This small molecule binds to this protein.
Small molecule (SMILES): NC(N)=NCCC[C@H](NC(=O)[C@@H]1CCCN1)C(=O)N[C@H](C=O)Cc1cnc[nH]1

Sequence of chain 53.S:
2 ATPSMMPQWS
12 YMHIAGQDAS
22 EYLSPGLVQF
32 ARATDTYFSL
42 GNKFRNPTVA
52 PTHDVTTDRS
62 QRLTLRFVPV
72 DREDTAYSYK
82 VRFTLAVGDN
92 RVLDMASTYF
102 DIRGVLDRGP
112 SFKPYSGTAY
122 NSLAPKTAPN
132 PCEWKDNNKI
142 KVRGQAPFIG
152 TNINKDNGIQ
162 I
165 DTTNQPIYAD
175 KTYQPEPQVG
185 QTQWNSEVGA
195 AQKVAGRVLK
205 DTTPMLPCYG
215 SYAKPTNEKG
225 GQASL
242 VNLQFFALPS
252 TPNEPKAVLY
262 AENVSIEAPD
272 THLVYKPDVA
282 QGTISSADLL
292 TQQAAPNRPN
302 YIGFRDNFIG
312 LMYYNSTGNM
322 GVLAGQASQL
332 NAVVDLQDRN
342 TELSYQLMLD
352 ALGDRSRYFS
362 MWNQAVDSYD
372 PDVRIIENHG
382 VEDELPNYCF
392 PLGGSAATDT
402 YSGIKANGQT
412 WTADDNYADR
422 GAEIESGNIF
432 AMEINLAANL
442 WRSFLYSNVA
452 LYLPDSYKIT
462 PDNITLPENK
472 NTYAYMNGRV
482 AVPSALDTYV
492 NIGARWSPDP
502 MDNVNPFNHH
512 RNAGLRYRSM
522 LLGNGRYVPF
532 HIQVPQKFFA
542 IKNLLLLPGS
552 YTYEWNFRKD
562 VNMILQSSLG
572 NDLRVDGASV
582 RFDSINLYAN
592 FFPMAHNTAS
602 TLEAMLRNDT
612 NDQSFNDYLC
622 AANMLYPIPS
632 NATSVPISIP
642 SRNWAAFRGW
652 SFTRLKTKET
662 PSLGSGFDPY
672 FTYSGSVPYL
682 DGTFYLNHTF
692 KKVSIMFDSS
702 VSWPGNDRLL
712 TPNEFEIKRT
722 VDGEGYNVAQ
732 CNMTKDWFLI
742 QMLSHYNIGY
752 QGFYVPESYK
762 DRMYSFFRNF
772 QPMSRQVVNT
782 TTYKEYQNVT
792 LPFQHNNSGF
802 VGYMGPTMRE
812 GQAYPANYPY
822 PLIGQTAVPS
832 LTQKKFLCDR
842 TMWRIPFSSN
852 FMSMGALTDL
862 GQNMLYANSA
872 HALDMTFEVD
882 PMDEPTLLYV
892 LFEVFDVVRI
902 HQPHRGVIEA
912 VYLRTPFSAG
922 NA

Binding-site contacts:
Ligand atom CA contacts residue CYS621 of chain 53.Q at 3.7 Å (hydrophobic).
Ligand atom CE1 contacts residue MET843 of chain 53.Q at 3.6 Å (hydrophobic).
Ligand atom CD contacts residue CYS621 of chain 53.Q at 3.6 Å (hydrophobic).
Ligand atom N contacts residue CYS621 of chain 53.Q at 2.8 Å (h-bond).
Ligand atom N contacts residue TYR619 of chain 53.Q at 3.6 Å.
Ligand atom CE1 contacts residue LEU620 of chain 53.Q at 3.5 Å (hydrophobic).
Ligand atom N contacts residue ARG649 of chain 53.Q at 4.1 Å.
Ligand atom CB contacts residue GLU894 of chain 53.Q at 3.5 Å.
Ligand atom O contacts residue TYR619 of chain 53.Q at 2.6 Å.
Ligand atom CD2 contacts residue ARG845 of chain 53.Q at 3.5 Å.
Ligand atom N contacts residue ASP618 of chain 53.Q at 3.9 Å.
Ligand atom O contacts residue ARG649 of chain 53.Q at 3.9 Å.
Ligand atom N contacts residue ASN617 of chain 53.Q at 3.6 Å.
Ligand atom O contacts residue ARG845 of chain 53.Q at 3.8 Å.
Ligand atom CB contacts residue ALA857 of chain 53.Q at 3.9 Å (hydrophobic).
Ligand atom CA contacts residue TYR619 of chain 53.Q at 3.8 Å (hydrophobic).
Ligand atom CD contacts residue ASP897 of chain 53.Q at 3.5 Å.
Ligand atom CG contacts residue ASN617 of chain 53.Q at 4.1 Å.
Ligand atom CD2 contacts residue GLU894 of chain 53.Q at 3.7 Å.
Ligand atom O contacts residue ALA857 of chain 53.Q at 4.0 Å.
Ligand atom CG contacts residue GLU894 of chain 53.Q at 3.9 Å.
Ligand atom ND1 contacts residue LEU620 of chain 53.Q at 3.0 Å.
Ligand atom C contacts residue TYR619 of chain 53.Q at 3.1 Å (hydrophobic).
Ligand atom CD contacts residue PHE896 of chain 53.Q at 4.1 Å (hydrophobic).
Ligand atom CG contacts residue PHE896 of chain 53.Q at 3.0 Å (hydrophobic).
Ligand atom N contacts residue TYR619 of chain 53.Q at 3.5 Å (h-bond).
Ligand atom CB contacts residue ARG649 of chain 53.Q at 3.6 Å.
Ligand atom CA contacts residue ARG649 of chain 53.Q at 3.4 Å.
Ligand atom CG contacts residue TYR619 of chain 53.Q at 3.8 Å (hydrophobic).
Ligand atom CB contacts residue ARG649 of chain 53.Q at 4.1 Å.
Ligand atom C contacts residue ARG845 of chain 53.Q at 3.6 Å.
Ligand atom CD contacts residue ASN617 of chain 53.Q at 3.2 Å.
Ligand atom NE2 contacts residue GLU894 of chain 53.Q at 4.1 Å.
Ligand atom CD contacts residue ARG46 of chain 53.S at 4.1 Å.
Ligand atom CB contacts residue PHE896 of chain 53.Q at 3.3 Å (hydrophobic).
Ligand atom CB contacts residue TYR619 of chain 53.Q at 3.0 Å (hydrophobic).
Ligand atom CG contacts residue ARG46 of chain 53.S at 3.9 Å.
Ligand atom CA contacts residue TYR619 of chain 53.Q at 3.9 Å (hydrophobic).
Ligand atom CB contacts residue TYR619 of chain 53.Q at 3.8 Å (hydrophobic).
Ligand atom CE1 contacts residue LEU348 of chain 53.Q at 3.9 Å (hydrophobic).

Sequence of chain 53.Q:
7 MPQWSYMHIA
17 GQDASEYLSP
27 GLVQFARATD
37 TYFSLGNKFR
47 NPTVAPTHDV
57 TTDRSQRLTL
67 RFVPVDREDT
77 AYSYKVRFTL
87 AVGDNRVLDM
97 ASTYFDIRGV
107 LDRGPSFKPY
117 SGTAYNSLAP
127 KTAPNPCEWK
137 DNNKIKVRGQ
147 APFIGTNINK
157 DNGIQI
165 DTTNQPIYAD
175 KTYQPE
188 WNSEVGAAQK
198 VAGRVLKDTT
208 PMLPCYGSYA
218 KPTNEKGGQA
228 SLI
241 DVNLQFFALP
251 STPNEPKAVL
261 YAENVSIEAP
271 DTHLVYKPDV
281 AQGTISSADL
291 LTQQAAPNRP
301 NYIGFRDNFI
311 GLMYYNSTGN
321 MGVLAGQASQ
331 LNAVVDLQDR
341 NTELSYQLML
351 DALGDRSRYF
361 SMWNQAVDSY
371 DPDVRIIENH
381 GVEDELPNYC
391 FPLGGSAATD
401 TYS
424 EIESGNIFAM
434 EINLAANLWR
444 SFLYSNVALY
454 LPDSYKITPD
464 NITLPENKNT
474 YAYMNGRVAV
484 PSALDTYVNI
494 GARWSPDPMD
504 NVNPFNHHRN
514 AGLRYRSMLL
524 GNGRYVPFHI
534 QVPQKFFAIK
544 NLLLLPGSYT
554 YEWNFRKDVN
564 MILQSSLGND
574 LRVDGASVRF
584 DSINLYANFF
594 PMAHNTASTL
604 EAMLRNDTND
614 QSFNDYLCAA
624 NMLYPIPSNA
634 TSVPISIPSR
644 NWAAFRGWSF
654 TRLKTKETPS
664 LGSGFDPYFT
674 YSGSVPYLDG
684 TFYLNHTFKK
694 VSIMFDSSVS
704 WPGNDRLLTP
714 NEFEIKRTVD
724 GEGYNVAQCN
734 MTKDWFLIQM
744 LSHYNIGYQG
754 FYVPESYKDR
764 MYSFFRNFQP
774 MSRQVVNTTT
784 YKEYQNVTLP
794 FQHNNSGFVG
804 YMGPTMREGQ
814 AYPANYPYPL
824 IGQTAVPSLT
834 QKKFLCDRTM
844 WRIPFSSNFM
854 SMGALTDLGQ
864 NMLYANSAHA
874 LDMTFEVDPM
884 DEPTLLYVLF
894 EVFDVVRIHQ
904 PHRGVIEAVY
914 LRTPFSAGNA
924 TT